Binding-site contacts:
Ligand atom C20 contacts residue CYS106 of chain 1.B at 1.8 Å (hydrophobic).
Ligand atom C41 contacts residue THR99 of chain 1.B at 3.5 Å.
Ligand atom C16 contacts residue GLY105 of chain 1.B at 3.6 Å.
Ligand atom C33 contacts residue PRO103 of chain 1.B at 3.4 Å (hydrophobic).
Ligand atom O42 contacts residue CYS84 of chain 1.B at 3.5 Å (h-bond).
Ligand atom C29 contacts residue ASP109 of chain 1.B at 3.4 Å.
Ligand atom C39 contacts residue THR99 of chain 1.B at 3.5 Å.
Ligand atom N34 contacts residue LEU153 of chain 1.B at 3.6 Å.
Ligand atom O32 contacts residue LEU101 of chain 1.B at 3.5 Å.
Ligand atom C14 contacts residue MET102 of chain 1.B at 3.6 Å (hydrophobic).
Ligand atom C20 contacts residue ASP109 of chain 1.B at 3.2 Å.
Ligand atom C35 contacts residue ALA49 of chain 1.B at 3.5 Å (hydrophobic).
Ligand atom C04 contacts residue VAL32 of chain 1.B at 3.7 Å (hydrophobic).
Ligand atom C31 contacts residue LEU24 of chain 1.B at 3.7 Å (hydrophobic).
Ligand atom C35 contacts residue LEU153 of chain 1.B at 3.5 Å (hydrophobic).
Ligand atom C36 contacts residue LEU153 of chain 1.B at 3.5 Å (hydrophobic).
Ligand atom C26 contacts residue ASP109 of chain 1.B at 3.4 Å.
Ligand atom O32 contacts residue MET102 of chain 1.B at 3.2 Å (h-bond).
Ligand atom C35 contacts residue GLN100 of chain 1.B at 3.6 Å.
Ligand atom N13 contacts residue LEU101 of chain 1.B at 3.6 Å.
Ligand atom C19 contacts residue CYS106 of chain 1.B at 3.0 Å (hydrophobic).
Ligand atom C12 contacts residue LEU153 of chain 1.B at 3.5 Å (hydrophobic).
Ligand atom C06 contacts residue LEU24 of chain 1.B at 3.6 Å (hydrophobic).
Ligand atom N34 contacts residue MET102 of chain 1.B at 3.1 Å (h-bond).
Ligand atom C33 contacts residue MET102 of chain 1.B at 3.5 Å (hydrophobic).
Ligand atom N13 contacts residue MET102 of chain 1.B at 3.0 Å (h-bond).
Ligand atom C18 contacts residue CYS106 of chain 1.B at 3.3 Å (hydrophobic).
Ligand atom N11 contacts residue LEU153 of chain 1.B at 3.4 Å.
Ligand atom O32 contacts residue LEU24 of chain 1.B at 3.7 Å.
Ligand atom C28 contacts residue GLU113 of chain 1.B at 3.3 Å.
Ligand atom O42 contacts residue THR163 of chain 1.B at 3.1 Å (h-bond).
Ligand atom C15 contacts residue GLY105 of chain 1.B at 3.5 Å.
Ligand atom O21 contacts residue CYS106 of chain 1.B at 3.1 Å.
Ligand atom C37 contacts residue THR99 of chain 1.B at 3.3 Å.
Ligand atom N34 contacts residue LEU101 of chain 1.B at 3.5 Å.
Ligand atom O42 contacts residue THR99 of chain 1.B at 2.9 Å.
Ligand atom C31 contacts residue MET102 of chain 1.B at 3.6 Å (hydrophobic).
Ligand atom C30 contacts residue LEU24 of chain 1.B at 3.7 Å (hydrophobic).
Ligand atom C28 contacts residue ASP109 of chain 1.B at 3.7 Å.
Ligand atom C10 contacts residue LEU153 of chain 1.B at 3.4 Å (hydrophobic).

Sequence of chain 1.B:
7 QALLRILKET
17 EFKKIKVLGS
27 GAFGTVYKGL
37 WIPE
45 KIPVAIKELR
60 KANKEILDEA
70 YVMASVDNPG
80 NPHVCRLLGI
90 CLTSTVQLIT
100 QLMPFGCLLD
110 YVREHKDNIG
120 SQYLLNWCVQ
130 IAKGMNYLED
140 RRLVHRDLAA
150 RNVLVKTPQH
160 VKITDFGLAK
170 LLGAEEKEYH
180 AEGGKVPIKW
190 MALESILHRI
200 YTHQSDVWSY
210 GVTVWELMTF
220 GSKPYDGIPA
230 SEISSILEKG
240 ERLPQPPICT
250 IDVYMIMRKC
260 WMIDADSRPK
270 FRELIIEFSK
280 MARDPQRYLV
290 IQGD

The small molecule below binds the protein below.
Small molecule (SMILES): CCC(=O)Nc1cc(Nc2ncc(C(=O)OC(C)C)c(-c3cn(C)c4ccccc34)n2)c(OC)cc1N(C)CCN(C)C